Binding-site contacts:
Ligand atom N5 contacts residue GLN278 of chain 1.A at 3.7 Å.
Ligand atom O8 contacts residue GLN278 of chain 1.A at 3.5 Å (h-bond).
Ligand atom C10 contacts residue GLN278 of chain 1.A at 4.0 Å.
Ligand atom C10 contacts residue ASN272 of chain 1.A at 3.7 Å.
Ligand atom O10 contacts residue LEU62 of chain 1.A at 3.6 Å.
Ligand atom C9 contacts residue LEU67 of chain 1.A at 3.9 Å (hydrophobic).
Ligand atom C10 contacts residue LEU62 of chain 1.A at 3.9 Å (hydrophobic).
Ligand atom O8 contacts residue THR276 of chain 1.A at 3.2 Å.
Ligand atom C6 contacts residue ASN272 of chain 1.A at 3.5 Å.
Ligand atom C11 contacts residue GLN278 of chain 1.A at 3.4 Å.
Ligand atom C10 contacts residue PHE75 of chain 1.B at 3.9 Å (hydrophobic).
Ligand atom C1 contacts residue THR276 of chain 1.A at 3.5 Å.
Ligand atom O9 contacts residue LYS68 of chain 1.A at 2.8 Å (salt-bridge).
Ligand atom C8 contacts residue GLN278 of chain 1.A at 3.7 Å.
Ligand atom O1B contacts residue SER274 of chain 1.A at 3.9 Å.
Ligand atom C11 contacts residue LEU62 of chain 1.A at 4.0 Å (hydrophobic).
Ligand atom O8 contacts residue ASN272 of chain 1.A at 3.5 Å (h-bond).
Ligand atom C11 contacts residue PHE270 of chain 1.A at 3.8 Å (hydrophobic).
Ligand atom O1B contacts residue LYS68 of chain 1.A at 3.7 Å.
Ligand atom C1 contacts residue LYS68 of chain 1.A at 3.8 Å.
Ligand atom O1A contacts residue THR276 of chain 1.A at 3.4 Å (h-bond).
Ligand atom C11 contacts residue HIS138 of chain 1.E at 3.4 Å.
Ligand atom C4 contacts residue ASN272 of chain 1.A at 4.0 Å.
Ligand atom O1A contacts residue SER274 of chain 1.A at 2.3 Å (h-bond).
Ligand atom O1B contacts residue ASN272 of chain 1.A at 3.7 Å.
Ligand atom O9 contacts residue LEU67 of chain 1.A at 3.2 Å.
Ligand atom C9 contacts residue LYS68 of chain 1.A at 3.8 Å.
Ligand atom C11 contacts residue THR276 of chain 1.A at 3.7 Å.
Ligand atom C1 contacts residue SER274 of chain 1.A at 3.4 Å.
Ligand atom C9 contacts residue GLN278 of chain 1.A at 3.2 Å.
Ligand atom C11 contacts residue PHE65 of chain 1.A at 3.7 Å (hydrophobic).
Ligand atom O8 contacts residue LYS68 of chain 1.A at 3.9 Å.
Ligand atom C11 contacts residue PHE75 of chain 1.B at 3.5 Å (hydrophobic).
Ligand atom N5 contacts residue ASN272 of chain 1.A at 3.1 Å (h-bond).
Ligand atom O1A contacts residue LYS68 of chain 1.A at 3.2 Å (salt-bridge).
Ligand atom C5 contacts residue ASN272 of chain 1.A at 3.9 Å.
Ligand atom C7 contacts residue GLN278 of chain 1.A at 3.8 Å.
Ligand atom O10 contacts residue PHE75 of chain 1.B at 3.5 Å.
Ligand atom C11 contacts residue ASN272 of chain 1.A at 3.4 Å.
Ligand atom O1B contacts residue THR276 of chain 1.A at 2.8 Å (h-bond).

Sequence of chain 1.E:
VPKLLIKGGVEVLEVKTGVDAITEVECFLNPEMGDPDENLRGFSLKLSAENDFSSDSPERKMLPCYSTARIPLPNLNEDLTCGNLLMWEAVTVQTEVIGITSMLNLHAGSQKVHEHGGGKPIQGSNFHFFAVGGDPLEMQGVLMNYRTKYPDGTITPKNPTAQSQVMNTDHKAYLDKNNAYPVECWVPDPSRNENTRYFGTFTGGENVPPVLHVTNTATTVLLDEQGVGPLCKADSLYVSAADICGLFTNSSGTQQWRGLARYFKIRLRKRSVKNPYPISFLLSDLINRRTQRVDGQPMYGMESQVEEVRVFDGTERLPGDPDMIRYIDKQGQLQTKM

Sequence of chain 1.B:
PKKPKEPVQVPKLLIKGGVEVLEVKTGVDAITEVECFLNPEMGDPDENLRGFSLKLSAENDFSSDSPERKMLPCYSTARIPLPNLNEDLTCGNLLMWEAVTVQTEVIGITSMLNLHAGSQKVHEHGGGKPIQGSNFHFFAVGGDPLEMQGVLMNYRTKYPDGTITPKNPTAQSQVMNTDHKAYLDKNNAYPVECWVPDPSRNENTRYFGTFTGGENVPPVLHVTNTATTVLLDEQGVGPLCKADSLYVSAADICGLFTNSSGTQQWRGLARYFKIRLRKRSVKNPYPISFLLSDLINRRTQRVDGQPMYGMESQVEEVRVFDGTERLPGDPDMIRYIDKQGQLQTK

Sequence of chain 1.A:
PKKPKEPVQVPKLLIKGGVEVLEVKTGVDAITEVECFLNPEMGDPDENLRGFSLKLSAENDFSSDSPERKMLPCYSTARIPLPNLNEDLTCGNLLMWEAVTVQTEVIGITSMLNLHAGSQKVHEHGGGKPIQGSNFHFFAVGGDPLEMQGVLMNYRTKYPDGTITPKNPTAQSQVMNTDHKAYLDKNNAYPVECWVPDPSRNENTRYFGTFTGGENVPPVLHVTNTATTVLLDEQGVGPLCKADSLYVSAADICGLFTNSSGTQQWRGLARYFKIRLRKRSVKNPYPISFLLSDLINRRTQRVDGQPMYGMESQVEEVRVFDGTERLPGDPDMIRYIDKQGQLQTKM

The small molecule below binds the protein below.
Small molecule (SMILES): CC(=O)N[C@H]1[C@H]([C@H](O)[C@H](O)CO)O[C@@](O[C@H](CO)[C@@H](O)[C@@H]2O[C@@H](C(=O)O)C[C@H](O)[C@H]2NC(C)=O)(C(=O)O)C[C@@H]1O